Binding-site contacts:
Ligand atom O1 contacts residue PHE111 of chain 1.A at 3.8 Å.
Ligand atom C2 contacts residue ILE77 of chain 1.A at 3.6 Å (hydrophobic).
Ligand atom C8 contacts residue ILE77 of chain 1.A at 4.0 Å (hydrophobic).
Ligand atom C6 contacts residue TYR198 of chain 1.A at 3.8 Å (hydrophobic).
Ligand atom C3 contacts residue HIS110 of chain 1.A at 3.9 Å.
Ligand atom O1 contacts residue LEU109 of chain 1.A at 4.5 Å.
Ligand atom O1 contacts residue TYR141 of chain 1.A at 4.1 Å.
Ligand atom C1 contacts residue GLU140 of chain 1.A at 3.3 Å.
Ligand atom C7 contacts residue TYR198 of chain 1.A at 3.4 Å (hydrophobic).
Ligand atom C6 contacts residue HIS173 of chain 1.A at 4.2 Å.
Ligand atom O3 contacts residue GLU140 of chain 1.A at 2.8 Å (salt-bridge).
Ligand atom C4 contacts residue PHE111 of chain 1.A at 3.7 Å (hydrophobic).
Ligand atom N1 contacts residue ILE77 of chain 1.A at 4.3 Å.
Ligand atom C1 contacts residue ILE77 of chain 1.A at 4.5 Å (hydrophobic).
Ligand atom C7 contacts residue ALA210 of chain 1.A at 4.0 Å (hydrophobic).
Ligand atom C9 contacts residue SER24 of chain 1.A at 3.5 Å.
Ligand atom O1 contacts residue HIS110 of chain 1.A at 3.5 Å.
Ligand atom O1 contacts residue GLU140 of chain 1.A at 3.8 Å.
Ligand atom C6 contacts residue HIS110 of chain 1.A at 3.8 Å.
Ligand atom O2 contacts residue HIS110 of chain 1.A at 3.3 Å.
Ligand atom O3 contacts residue PHE72 of chain 1.A at 3.4 Å.
Ligand atom C10 contacts residue GLN76 of chain 1.A at 3.6 Å.
Ligand atom O2 contacts residue ASP112 of chain 1.A at 4.3 Å.
Ligand atom C1 contacts residue PHE68 of chain 1.A at 4.2 Å (hydrophobic).
Ligand atom N1 contacts residue HIS110 of chain 1.A at 3.7 Å.
Ligand atom C8 contacts residue ALA210 of chain 1.A at 4.4 Å (hydrophobic).
Ligand atom C9 contacts residue ALA210 of chain 1.A at 4.1 Å (hydrophobic).
Ligand atom C10 contacts residue ILE77 of chain 1.A at 4.4 Å (hydrophobic).
Ligand atom O2 contacts residue PHE111 of chain 1.A at 2.8 Å (h-bond).
Ligand atom C9 contacts residue ILE77 of chain 1.A at 4.4 Å (hydrophobic).
Ligand atom C5 contacts residue HIS110 of chain 1.A at 3.6 Å.
Ligand atom C10 contacts residue SER24 of chain 1.A at 4.0 Å.
Ligand atom C10 contacts residue VAL73 of chain 1.A at 3.9 Å (hydrophobic).
Ligand atom C4 contacts residue HIS110 of chain 1.A at 3.5 Å.
Ligand atom O4 contacts residue HIS110 of chain 1.A at 3.7 Å.

Sequence of chain 1.A:
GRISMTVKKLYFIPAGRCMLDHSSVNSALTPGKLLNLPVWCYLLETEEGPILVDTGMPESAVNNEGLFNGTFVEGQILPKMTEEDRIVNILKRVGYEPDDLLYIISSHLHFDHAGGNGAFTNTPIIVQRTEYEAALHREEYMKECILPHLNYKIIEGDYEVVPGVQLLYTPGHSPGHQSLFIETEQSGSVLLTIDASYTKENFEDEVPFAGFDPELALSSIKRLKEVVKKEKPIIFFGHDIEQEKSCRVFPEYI

A small-molecule ligand and the protein it binds are described below.
Small molecule (SMILES): CCCCCC(=O)N[C@@H](CCO)C(=O)O